Binding-site contacts:
Ligand atom C26 contacts residue HEM1 of chain 1.C at 3.6 Å.
Ligand atom N31 contacts residue ASN273 of chain 1.A at 3.2 Å (h-bond).
Ligand atom C05 contacts residue HEM1 of chain 1.C at 3.8 Å.
Ligand atom C07 contacts residue HEM1 of chain 1.C at 3.5 Å.
Ligand atom C12 contacts residue HEM1 of chain 1.C at 3.4 Å.
Ligand atom N02 contacts residue GLU296 of chain 1.A at 2.8 Å (salt-bridge).
Ligand atom C03 contacts residue HEM1 of chain 1.C at 3.4 Å.
Ligand atom C30 contacts residue TYR410 of chain 1.A at 3.6 Å (hydrophobic).
Ligand atom C10 contacts residue GLU296 of chain 1.A at 3.5 Å.
Ligand atom N01 contacts residue GLU296 of chain 1.A at 2.7 Å (salt-bridge).
Ligand atom C02 contacts residue GLU296 of chain 1.A at 3.5 Å.
Ligand atom C04 contacts residue HEM1 of chain 1.C at 3.6 Å.
Ligand atom C08 contacts residue VAL271 of chain 1.A at 3.9 Å (hydrophobic).
Ligand atom C27 contacts residue TRP382 of chain 1.A at 3.5 Å (hydrophobic).
Ligand atom C11 contacts residue GLY290 of chain 1.A at 3.8 Å.
Ligand atom C24 contacts residue HEM1 of chain 1.C at 3.8 Å.
Ligand atom N31 contacts residue TYR410 of chain 1.A at 3.5 Å.
Ligand atom C02 contacts residue HEM1 of chain 1.C at 3.6 Å.
Ligand atom C10 contacts residue HEM1 of chain 1.C at 3.6 Å.
Ligand atom C30 contacts residue ASN273 of chain 1.A at 3.5 Å.
Ligand atom C07 contacts residue VAL271 of chain 1.A at 3.3 Å (hydrophobic).
Ligand atom C23 contacts residue TYR410 of chain 1.A at 3.9 Å (hydrophobic).
Ligand atom C09 contacts residue GLU296 of chain 1.A at 3.6 Å.
Ligand atom C06 contacts residue HEM1 of chain 1.C at 3.5 Å.
Ligand atom N01 contacts residue HEM1 of chain 1.C at 3.7 Å.
Ligand atom C25 contacts residue HEM1 of chain 1.C at 3.6 Å.
Ligand atom C06 contacts residue PHE288 of chain 1.A at 3.7 Å (hydrophobic).
Ligand atom C09 contacts residue HEM1 of chain 1.C at 3.4 Å.
Ligand atom N02 contacts residue HEM1 of chain 1.C at 3.6 Å.
Ligand atom C11 contacts residue PHE288 of chain 1.A at 3.8 Å (hydrophobic).
Ligand atom O13 contacts residue VAL271 of chain 1.A at 3.6 Å.
Ligand atom C24 contacts residue TYR410 of chain 1.A at 3.6 Å (hydrophobic).
Ligand atom N02 contacts residue TRP291 of chain 1.A at 2.9 Å (h-bond).
Ligand atom C11 contacts residue HEM1 of chain 1.C at 3.2 Å.
Ligand atom N02 contacts residue TYR292 of chain 1.A at 3.6 Å.
Ligand atom C06 contacts residue VAL271 of chain 1.A at 3.6 Å (hydrophobic).
Ligand atom N02 contacts residue PRO269 of chain 1.A at 3.7 Å.
Ligand atom C08 contacts residue HEM1 of chain 1.C at 3.4 Å.
Ligand atom C21 contacts residue HEM1 of chain 1.C at 3.7 Å.
Ligand atom N31 contacts residue MET274 of chain 1.A at 3.8 Å.

Sequence of chain 1.A:
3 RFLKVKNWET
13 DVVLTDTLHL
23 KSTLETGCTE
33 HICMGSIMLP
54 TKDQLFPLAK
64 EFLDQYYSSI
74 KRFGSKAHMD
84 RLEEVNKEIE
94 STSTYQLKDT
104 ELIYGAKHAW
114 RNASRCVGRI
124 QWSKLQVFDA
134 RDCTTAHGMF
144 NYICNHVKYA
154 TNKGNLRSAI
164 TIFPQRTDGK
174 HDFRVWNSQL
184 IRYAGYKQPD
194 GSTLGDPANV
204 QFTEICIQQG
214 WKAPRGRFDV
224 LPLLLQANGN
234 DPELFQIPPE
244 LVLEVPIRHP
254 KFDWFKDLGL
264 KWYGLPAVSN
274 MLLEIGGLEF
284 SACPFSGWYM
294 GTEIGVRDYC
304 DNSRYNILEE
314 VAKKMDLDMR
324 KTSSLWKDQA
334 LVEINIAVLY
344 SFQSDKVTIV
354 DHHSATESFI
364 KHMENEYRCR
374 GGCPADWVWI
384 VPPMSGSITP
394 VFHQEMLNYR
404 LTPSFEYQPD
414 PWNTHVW

This protein binds this small molecule.
Small molecule (SMILES): CNCc1cc(C#N)cc(OCc2ccc3c(C)cc(N)nc3c2)c1